The protein below binds the small molecule below.
Small molecule (SMILES): CC(=O)N[C@H]1[C@H](O[C@H]2[C@H](O)[C@@H](NC(C)=O)CO[C@@H]2CO)O[C@H](CO)[C@@H](O)[C@@H]1O

Sequence of chain 2.A:
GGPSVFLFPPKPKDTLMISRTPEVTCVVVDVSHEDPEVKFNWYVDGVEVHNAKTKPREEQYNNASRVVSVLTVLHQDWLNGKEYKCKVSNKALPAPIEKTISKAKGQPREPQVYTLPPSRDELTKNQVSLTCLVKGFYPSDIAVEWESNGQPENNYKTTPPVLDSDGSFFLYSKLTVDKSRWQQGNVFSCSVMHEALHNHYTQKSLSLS

Binding-site contacts:
Ligand atom C5 contacts residue ASN74 of chain 2.A at 3.4 Å.
Ligand atom C7 contacts residue GLU45 of chain 2.A at 3.4 Å.
Ligand atom C6 contacts residue BMA1 of chain 2.C at 4.4 Å.
Ligand atom O6 contacts residue GLU45 of chain 2.A at 3.2 Å (salt-bridge).
Ligand atom C5 contacts residue HIS44 of chain 2.A at 4.1 Å.
Ligand atom C1 contacts residue ASN74 of chain 2.A at 1.2 Å.
Ligand atom O7 contacts residue ASN74 of chain 2.A at 3.5 Å (h-bond).
Ligand atom C8 contacts residue HIS44 of chain 2.A at 4.4 Å.
Ligand atom C3 contacts residue BMA1 of chain 2.C at 3.6 Å.
Ligand atom C5 contacts residue BMA1 of chain 2.C at 4.0 Å.
Ligand atom C6 contacts residue HIS44 of chain 2.A at 3.7 Å.
Ligand atom O3 contacts residue GLU45 of chain 2.A at 4.2 Å.
Ligand atom C7 contacts residue ASN74 of chain 2.A at 3.3 Å.
Ligand atom C3 contacts residue ASN74 of chain 2.A at 3.3 Å.
Ligand atom O6 contacts residue HIS44 of chain 2.A at 2.6 Å.
Ligand atom O5 contacts residue HIS44 of chain 2.A at 3.8 Å.
Ligand atom O5 contacts residue ASN74 of chain 2.A at 2.1 Å (h-bond).
Ligand atom C4 contacts residue BMA1 of chain 2.C at 3.0 Å.
Ligand atom O3 contacts residue BMA1 of chain 2.C at 3.5 Å.
Ligand atom O3 contacts residue ASN74 of chain 2.A at 4.2 Å.
Ligand atom C8 contacts residue GLU45 of chain 2.A at 2.7 Å.
Ligand atom N2 contacts residue ASN74 of chain 2.A at 2.5 Å (h-bond).
Ligand atom C6 contacts residue ASN74 of chain 2.A at 4.5 Å.
Ligand atom C4 contacts residue ASN74 of chain 2.A at 3.7 Å.
Ligand atom C6 contacts residue GLU45 of chain 2.A at 4.2 Å.
Ligand atom N2 contacts residue GLU45 of chain 2.A at 3.1 Å (salt-bridge).
Ligand atom C8 contacts residue ASN74 of chain 2.A at 4.5 Å.
Ligand atom C2 contacts residue ASN74 of chain 2.A at 1.9 Å.
Ligand atom C2 contacts residue GLU45 of chain 2.A at 4.4 Å.
Ligand atom O4 contacts residue BMA1 of chain 2.C at 1.7 Å.
Ligand atom O6 contacts residue SER43 of chain 2.A at 4.4 Å.
Ligand atom C1 contacts residue HIS44 of chain 2.A at 3.9 Å.